A protein and the small-molecule ligand that binds it are described below.
Small molecule (SMILES): NC(=O)c1ccccc1

Sequence of chain 2.A:
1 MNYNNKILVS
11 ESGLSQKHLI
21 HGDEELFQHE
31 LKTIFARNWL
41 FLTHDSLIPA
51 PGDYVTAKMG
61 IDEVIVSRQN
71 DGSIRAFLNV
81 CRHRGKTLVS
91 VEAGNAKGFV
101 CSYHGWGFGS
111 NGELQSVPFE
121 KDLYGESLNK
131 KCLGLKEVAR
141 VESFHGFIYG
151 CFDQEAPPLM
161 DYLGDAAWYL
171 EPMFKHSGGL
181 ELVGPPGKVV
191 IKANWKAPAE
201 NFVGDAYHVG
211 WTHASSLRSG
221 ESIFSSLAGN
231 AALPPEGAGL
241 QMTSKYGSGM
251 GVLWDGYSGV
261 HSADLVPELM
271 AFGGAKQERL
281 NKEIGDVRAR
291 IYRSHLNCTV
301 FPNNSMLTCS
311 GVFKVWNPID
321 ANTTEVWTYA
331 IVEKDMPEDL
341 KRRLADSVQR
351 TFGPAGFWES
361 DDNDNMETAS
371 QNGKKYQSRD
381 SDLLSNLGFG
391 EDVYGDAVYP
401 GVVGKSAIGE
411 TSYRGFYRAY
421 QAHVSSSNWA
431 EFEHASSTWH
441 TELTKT

Binding-site contacts:
Ligand atom C07 contacts residue ASN201 of chain 2.A at 4.1 Å.
Ligand atom N09 contacts residue ASN297 of chain 2.A at 4.1 Å.
Ligand atom C04 contacts residue HIS295 of chain 2.A at 4.5 Å.
Ligand atom C01 contacts residue VAL209 of chain 2.A at 4.3 Å (hydrophobic).
Ligand atom N09 contacts residue HIS208 of chain 2.A at 3.6 Å.
Ligand atom C04 contacts residue ASN297 of chain 2.A at 3.8 Å.
Ligand atom N09 contacts residue ASP205 of chain 2.A at 3.3 Å (salt-bridge).
Ligand atom C07 contacts residue LEU307 of chain 2.A at 4.2 Å (hydrophobic).
Ligand atom C03 contacts residue HIS295 of chain 2.A at 3.7 Å.
Ligand atom C02 contacts residue VAL209 of chain 2.A at 4.4 Å (hydrophobic).
Ligand atom C02 contacts residue HIS295 of chain 2.A at 3.6 Å.
Ligand atom C07 contacts residue ASN297 of chain 2.A at 4.4 Å.
Ligand atom C05 contacts residue ASN297 of chain 2.A at 3.6 Å.
Ligand atom O08 contacts residue LEU307 of chain 2.A at 4.1 Å.
Ligand atom N09 contacts residue PHE202 of chain 2.A at 4.0 Å.
Ligand atom C05 contacts residue ASP205 of chain 2.A at 3.9 Å.
Ligand atom C03 contacts residue PHE224 of chain 2.A at 4.1 Å (hydrophobic).
Ligand atom C06 contacts residue ASP205 of chain 2.A at 4.4 Å.
Ligand atom C04 contacts residue VAL209 of chain 2.A at 4.2 Å (hydrophobic).
Ligand atom C06 contacts residue VAL209 of chain 2.A at 4.1 Å (hydrophobic).
Ligand atom C06 contacts residue ASN297 of chain 2.A at 4.1 Å.
Ligand atom C06 contacts residue LEU307 of chain 2.A at 4.2 Å (hydrophobic).
Ligand atom C05 contacts residue VAL209 of chain 2.A at 4.0 Å (hydrophobic).
Ligand atom C01 contacts residue LEU307 of chain 2.A at 4.2 Å (hydrophobic).
Ligand atom C02 contacts residue PHE224 of chain 2.A at 4.2 Å (hydrophobic).
Ligand atom N09 contacts residue ASN201 of chain 2.A at 3.2 Å (h-bond).
Ligand atom C01 contacts residue HIS295 of chain 2.A at 4.3 Å.
Ligand atom C07 contacts residue ASP205 of chain 2.A at 4.2 Å.
Ligand atom C03 contacts residue VAL209 of chain 2.A at 4.4 Å (hydrophobic).
Ligand atom O08 contacts residue PHE202 of chain 2.A at 4.3 Å.
Ligand atom O08 contacts residue ASN201 of chain 2.A at 3.9 Å.
Ligand atom O08 contacts residue HIS208 of chain 2.A at 4.2 Å.
Ligand atom C07 contacts residue HIS208 of chain 2.A at 3.9 Å.